Sequence of chain 1.A:
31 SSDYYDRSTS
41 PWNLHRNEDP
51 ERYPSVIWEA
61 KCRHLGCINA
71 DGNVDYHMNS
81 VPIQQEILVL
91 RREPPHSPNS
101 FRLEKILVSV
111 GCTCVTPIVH

Binding-site contacts:
Ligand atom N contacts residue ASN16 of chain 1.B at 2.9 Å (h-bond).
Ligand atom N contacts residue PHE101 of chain 1.A at 2.8 Å (h-bond).
Ligand atom O contacts residue LEU103 of chain 1.A at 2.8 Å (h-bond).
Ligand atom O contacts residue MET14 of chain 1.B at 3.2 Å (h-bond).
Ligand atom C contacts residue PHE101 of chain 1.A at 3.5 Å (hydrophobic).
Ligand atom N contacts residue MET14 of chain 1.B at 2.8 Å (h-bond).
Ligand atom O contacts residue SER100 of chain 1.A at 3.1 Å.
Ligand atom O contacts residue ASN16 of chain 1.B at 2.9 Å (h-bond).
Ligand atom C contacts residue ASN16 of chain 1.B at 3.5 Å.
Ligand atom CD contacts residue LEU103 of chain 1.A at 3.4 Å (hydrophobic).
Ligand atom CA contacts residue ASN99 of chain 1.A at 3.3 Å.
Ligand atom OD2 contacts residue TYR53 of chain 2.A at 3.2 Å (h-bond).
Ligand atom CG2 contacts residue ASN18 of chain 1.B at 3.6 Å.
Ligand atom CB contacts residue TYR53 of chain 2.A at 3.4 Å (hydrophobic).
Ligand atom O contacts residue ILE19 of chain 1.B at 3.4 Å.
Ligand atom N contacts residue ASN18 of chain 1.B at 3.1 Å (h-bond).
Ligand atom N contacts residue ASN99 of chain 1.A at 3.0 Å (h-bond).
Ligand atom CG contacts residue LEU103 of chain 1.A at 3.6 Å (hydrophobic).
Ligand atom CG2 contacts residue ILE19 of chain 1.B at 3.5 Å (hydrophobic).
Ligand atom CA contacts residue MET14 of chain 1.B at 3.4 Å (hydrophobic).
Ligand atom CA contacts residue ASN18 of chain 1.B at 3.3 Å.
Ligand atom CB contacts residue HIS20 of chain 1.B at 3.5 Å.
Ligand atom CE1 contacts residue ASN16 of chain 1.B at 3.6 Å.
Ligand atom CA contacts residue ASN16 of chain 1.B at 3.1 Å.
Ligand atom CZ2 contacts residue GLU51 of chain 2.A at 3.3 Å.
Ligand atom O contacts residue LEU17 of chain 1.B at 3.1 Å.
Ligand atom CG2 contacts residue ASN99 of chain 1.A at 3.4 Å.
Ligand atom NE1 contacts residue PRO50 of chain 2.A at 3.1 Å (h-bond).
Ligand atom O contacts residue ASN18 of chain 1.B at 3.0 Å (h-bond).
Ligand atom CG contacts residue TYR53 of chain 2.A at 3.5 Å (hydrophobic).
Ligand atom O contacts residue PHE101 of chain 1.A at 3.0 Å (h-bond).
Ligand atom CA contacts residue PHE101 of chain 1.A at 3.4 Å (hydrophobic).
Ligand atom OD2 contacts residue LYS105 of chain 1.A at 2.8 Å (salt-bridge).
Ligand atom NE1 contacts residue ARG52 of chain 2.A at 3.4 Å (salt-bridge).
Ligand atom O contacts residue ARG102 of chain 1.A at 3.3 Å.
Ligand atom CB contacts residue MET14 of chain 1.B at 3.5 Å (hydrophobic).
Ligand atom ND1 contacts residue ASN16 of chain 1.B at 3.0 Å (h-bond).
Ligand atom CZ3 contacts residue PHE101 of chain 2.A at 3.6 Å (hydrophobic).
Ligand atom O contacts residue VAL15 of chain 1.B at 3.4 Å.
Ligand atom O contacts residue HIS20 of chain 1.B at 3.4 Å (h-bond).

A small-molecule ligand and the protein it binds are described below.
Small molecule (SMILES): CC[C@H](C)[C@H](N)C(=O)N[C@@H](Cc1cnc[nH]1)C(=O)N[C@H](C(=O)N[C@H](C(=O)N[C@H](C(=O)N1CCC[C@H]1C(=O)N[C@@H](C)C(=O)N[C@@H](CC(=O)O)C(=O)N[C@@H](CC(C)C)C(=O)N[C@@H](CC1=c2ccccc2=NC1)C(=O)N[C@@H](CC(=O)O)C(=O)N[C@@H](CC1=c2ccccc2=NC1)C(=O)N[C@H](C(=O)N[C@H](C=O)CC(N)=O)[C@@H](C)CC)[C@@H](C)CC)[C@@H](C)O)C(C)C

Sequence of chain 2.A:
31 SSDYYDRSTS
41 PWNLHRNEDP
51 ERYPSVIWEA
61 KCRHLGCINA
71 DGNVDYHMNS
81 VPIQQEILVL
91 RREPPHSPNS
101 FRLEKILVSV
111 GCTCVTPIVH

Sequence of chain 1.B:
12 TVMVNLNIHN